Binding-site contacts:
Ligand atom CA contacts residue GLY124 of chain 1.E at 4.0 Å.
Ligand atom CE contacts residue HIS178 of chain 1.E at 2.6 Å.
Ligand atom O1 contacts residue SER153 of chain 1.E at 2.9 Å (h-bond).
Ligand atom CN contacts residue SER153 of chain 1.E at 3.1 Å.
Ligand atom CG contacts residue GLN179 of chain 1.E at 4.2 Å.
Ligand atom O contacts residue MET154 of chain 1.E at 3.2 Å.
Ligand atom CA contacts residue MET154 of chain 1.E at 4.0 Å (hydrophobic).
Ligand atom CG contacts residue LEU205 of chain 1.E at 4.2 Å (hydrophobic).
Ligand atom CB contacts residue MET154 of chain 1.E at 3.7 Å (hydrophobic).
Ligand atom SD contacts residue HIS178 of chain 1.E at 3.6 Å (h-bond).
Ligand atom SD contacts residue LEU205 of chain 1.E at 4.0 Å.
Ligand atom CA contacts residue SER153 of chain 1.E at 2.8 Å.
Ligand atom CG contacts residue SER153 of chain 1.E at 4.4 Å.
Ligand atom CE contacts residue PRO180 of chain 1.E at 3.6 Å (hydrophobic).
Ligand atom O contacts residue GLY124 of chain 1.E at 2.4 Å (h-bond).
Ligand atom CN contacts residue HIS178 of chain 1.E at 3.0 Å.
Ligand atom CE contacts residue LEU205 of chain 1.E at 3.5 Å (hydrophobic).
Ligand atom C contacts residue MET154 of chain 1.E at 3.7 Å (hydrophobic).
Ligand atom N contacts residue HIS178 of chain 1.E at 2.7 Å (h-bond).
Ligand atom O contacts residue GLY123 of chain 1.E at 3.1 Å.
Ligand atom CB contacts residue VAL126 of chain 1.E at 3.5 Å (hydrophobic).
Ligand atom C contacts residue GLY124 of chain 1.E at 2.7 Å.
Ligand atom CE contacts residue MET224 of chain 1.E at 3.8 Å (hydrophobic).
Ligand atom SD contacts residue MET154 of chain 1.E at 3.6 Å (h-bond).
Ligand atom O1 contacts residue PRO122 of chain 1.E at 4.0 Å.
Ligand atom CG contacts residue MET154 of chain 1.E at 4.3 Å (hydrophobic).
Ligand atom CA contacts residue HIS178 of chain 1.E at 3.7 Å.
Ligand atom SD contacts residue SER153 of chain 1.E at 4.3 Å.
Ligand atom C contacts residue SER153 of chain 1.E at 3.4 Å.
Ligand atom N contacts residue SER153 of chain 1.E at 2.7 Å (h-bond).
Ligand atom CG contacts residue VAL126 of chain 1.E at 3.9 Å (hydrophobic).
Ligand atom O contacts residue SER153 of chain 1.E at 3.1 Å.
Ligand atom CB contacts residue PRO180 of chain 1.E at 4.5 Å (hydrophobic).
Ligand atom CE contacts residue GLN179 of chain 1.E at 3.7 Å.
Ligand atom CB contacts residue SER153 of chain 1.E at 4.1 Å.
Ligand atom CB contacts residue GLY124 of chain 1.E at 4.0 Å.
Ligand atom O1 contacts residue HIS178 of chain 1.E at 3.4 Å (h-bond).
Ligand atom CG contacts residue PRO180 of chain 1.E at 3.3 Å (hydrophobic).
Ligand atom C contacts residue GLY123 of chain 1.E at 4.0 Å.
Ligand atom CG contacts residue HIS178 of chain 1.E at 4.1 Å.

Sequence of chain 1.E:
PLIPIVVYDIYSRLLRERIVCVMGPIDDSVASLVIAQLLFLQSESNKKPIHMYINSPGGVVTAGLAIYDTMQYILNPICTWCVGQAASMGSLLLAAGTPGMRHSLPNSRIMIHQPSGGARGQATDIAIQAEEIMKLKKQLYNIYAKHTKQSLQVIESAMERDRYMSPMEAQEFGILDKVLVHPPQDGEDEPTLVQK

A protein and the small-molecule ligand that binds it are described below.
Small molecule (SMILES): CSCC[C@H](NC=O)C(=O)O